This protein binds this small molecule.
Small molecule (SMILES): NCCOB(c1ccccc1)c1ccccc1

Sequence of chain 1.C:
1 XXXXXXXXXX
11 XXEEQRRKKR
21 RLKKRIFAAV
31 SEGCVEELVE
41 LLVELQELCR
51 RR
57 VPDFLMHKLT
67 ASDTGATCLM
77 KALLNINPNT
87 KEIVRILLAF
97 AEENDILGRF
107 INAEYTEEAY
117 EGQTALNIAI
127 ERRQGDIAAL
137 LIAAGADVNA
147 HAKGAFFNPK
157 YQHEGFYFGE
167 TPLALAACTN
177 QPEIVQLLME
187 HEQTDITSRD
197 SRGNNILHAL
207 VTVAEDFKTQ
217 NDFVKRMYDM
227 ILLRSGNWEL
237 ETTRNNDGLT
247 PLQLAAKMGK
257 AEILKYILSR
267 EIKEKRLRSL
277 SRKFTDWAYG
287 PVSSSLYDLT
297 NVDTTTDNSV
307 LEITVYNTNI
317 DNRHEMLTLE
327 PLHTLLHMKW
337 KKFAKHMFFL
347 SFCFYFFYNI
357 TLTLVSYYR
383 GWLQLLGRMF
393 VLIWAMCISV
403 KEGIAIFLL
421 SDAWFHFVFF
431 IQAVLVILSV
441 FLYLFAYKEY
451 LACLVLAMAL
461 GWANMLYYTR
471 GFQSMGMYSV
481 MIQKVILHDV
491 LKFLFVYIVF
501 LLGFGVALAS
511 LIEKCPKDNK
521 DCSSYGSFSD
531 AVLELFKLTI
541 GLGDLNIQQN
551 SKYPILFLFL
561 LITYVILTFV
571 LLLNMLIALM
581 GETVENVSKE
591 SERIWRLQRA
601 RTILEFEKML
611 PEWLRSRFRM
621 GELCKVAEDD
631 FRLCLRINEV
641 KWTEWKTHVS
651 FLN

Binding-site contacts:
Ligand atom C15 contacts residue LEU323 of chain 1.C at 4.0 Å (hydrophobic).
Ligand atom C15 contacts residue THR324 of chain 1.C at 4.0 Å.
Ligand atom C06 contacts residue ARG596 of chain 1.C at 3.5 Å.
Ligand atom O14 contacts residue HIS329 of chain 1.C at 2.1 Å (h-bond).
Ligand atom C06 contacts residue HIS320 of chain 1.C at 3.3 Å.
Ligand atom C04 contacts residue LEU323 of chain 1.C at 3.0 Å (hydrophobic).
Ligand atom B01 contacts residue HIS329 of chain 1.C at 3.2 Å.
Ligand atom C05 contacts residue LEU597 of chain 1.C at 4.3 Å (hydrophobic).
Ligand atom C12 contacts residue ARG599 of chain 1.C at 4.1 Å.
Ligand atom C10 contacts residue LEU332 of chain 1.C at 3.5 Å (hydrophobic).
Ligand atom C05 contacts residue HIS320 of chain 1.C at 4.0 Å.
Ligand atom C09 contacts residue LEU332 of chain 1.C at 3.9 Å (hydrophobic).
Ligand atom C07 contacts residue HIS320 of chain 1.C at 4.1 Å.
Ligand atom C07 contacts residue ARG596 of chain 1.C at 3.5 Å.
Ligand atom C03 contacts residue LEU323 of chain 1.C at 4.1 Å (hydrophobic).
Ligand atom C16 contacts residue THR324 of chain 1.C at 3.8 Å.
Ligand atom C04 contacts residue LEU332 of chain 1.C at 4.3 Å (hydrophobic).
Ligand atom C11 contacts residue HIS333 of chain 1.C at 4.4 Å.
Ligand atom C08 contacts residue HIS329 of chain 1.C at 3.5 Å.
Ligand atom N17 contacts residue LEU323 of chain 1.C at 3.2 Å (h-bond).
Ligand atom C09 contacts residue HIS329 of chain 1.C at 3.7 Å.
Ligand atom C03 contacts residue LEU332 of chain 1.C at 3.9 Å (hydrophobic).
Ligand atom C04 contacts residue ARG596 of chain 1.C at 4.5 Å.
Ligand atom N17 contacts residue THR324 of chain 1.C at 3.3 Å.
Ligand atom C05 contacts residue ARG596 of chain 1.C at 4.2 Å.
Ligand atom C02 contacts residue ARG596 of chain 1.C at 4.2 Å.
Ligand atom C05 contacts residue LEU323 of chain 1.C at 3.4 Å (hydrophobic).
Ligand atom N17 contacts residue LEU325 of chain 1.C at 3.6 Å (h-bond).
Ligand atom C10 contacts residue HIS333 of chain 1.C at 3.9 Å.
Ligand atom C16 contacts residue HIS329 of chain 1.C at 1.8 Å.
Ligand atom C16 contacts residue LEU323 of chain 1.C at 4.2 Å (hydrophobic).
Ligand atom N17 contacts residue HIS329 of chain 1.C at 1.6 Å.
Ligand atom C02 contacts residue HIS329 of chain 1.C at 4.3 Å.
Ligand atom C15 contacts residue HIS329 of chain 1.C at 2.2 Å.
Ligand atom C13 contacts residue HIS329 of chain 1.C at 4.0 Å.